Sequence of chain 3.A:
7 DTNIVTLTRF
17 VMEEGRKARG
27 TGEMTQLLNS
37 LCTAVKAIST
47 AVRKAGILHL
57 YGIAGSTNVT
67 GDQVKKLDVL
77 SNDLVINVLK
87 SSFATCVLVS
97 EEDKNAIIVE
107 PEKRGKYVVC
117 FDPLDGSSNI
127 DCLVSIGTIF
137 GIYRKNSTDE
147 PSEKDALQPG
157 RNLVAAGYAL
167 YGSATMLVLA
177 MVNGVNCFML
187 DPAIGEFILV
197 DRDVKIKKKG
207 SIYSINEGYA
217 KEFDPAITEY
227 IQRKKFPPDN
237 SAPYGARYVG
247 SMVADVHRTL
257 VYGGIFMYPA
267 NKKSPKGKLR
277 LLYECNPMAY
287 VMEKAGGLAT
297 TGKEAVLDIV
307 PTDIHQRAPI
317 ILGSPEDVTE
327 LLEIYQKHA

A protein and the small-molecule ligand that binds it are described below.
Small molecule (SMILES): O=P(O)(O)OC[C@H]1O[C@](O)(CO)[C@@H](O)[C@@H]1O

Binding-site contacts:
Ligand atom O2 contacts residue GLY246 of chain 3.A at 3.9 Å.
Ligand atom O3P contacts residue TYR244 of chain 3.A at 2.7 Å (h-bond).
Ligand atom O1 contacts residue LYS274 of chain 3.A at 3.4 Å.
Ligand atom C1 contacts residue ASP121 of chain 3.A at 3.8 Å.
Ligand atom O3 contacts residue MET248 of chain 3.A at 2.8 Å (h-bond).
Ligand atom O1 contacts residue PO41 of chain 3.D at 2.8 Å (h-bond).
Ligand atom P contacts residue ASN212 of chain 3.A at 3.7 Å.
Ligand atom C3 contacts residue ASP121 of chain 3.A at 3.4 Å.
Ligand atom O2 contacts residue PO41 of chain 3.D at 3.3 Å (h-bond).
Ligand atom O3P contacts residue ARG243 of chain 4.A at 3.5 Å (salt-bridge).
Ligand atom P contacts residue TYR264 of chain 3.A at 3.7 Å.
Ligand atom O4 contacts residue MET248 of chain 3.A at 3.1 Å (h-bond).
Ligand atom C2 contacts residue PO41 of chain 3.D at 4.0 Å.
Ligand atom O1P contacts residue TYR215 of chain 3.A at 2.7 Å (h-bond).
Ligand atom C1 contacts residue GLU280 of chain 3.A at 3.5 Å.
Ligand atom O3 contacts residue GLY122 of chain 3.A at 3.6 Å.
Ligand atom C1 contacts residue MG1 of chain 3.F at 3.6 Å.
Ligand atom O2P contacts residue ASN212 of chain 3.A at 3.9 Å.
Ligand atom P contacts residue ARG243 of chain 4.A at 3.9 Å.
Ligand atom C4 contacts residue GLY246 of chain 3.A at 3.2 Å.
Ligand atom O3P contacts residue ASN212 of chain 3.A at 2.9 Å (h-bond).
Ligand atom O3 contacts residue ASP121 of chain 3.A at 2.5 Å (salt-bridge).
Ligand atom O6 contacts residue LYS274 of chain 3.A at 3.1 Å (salt-bridge).
Ligand atom C2 contacts residue LYS274 of chain 3.A at 4.0 Å.
Ligand atom C6 contacts residue TYR244 of chain 3.A at 3.7 Å (hydrophobic).
Ligand atom O2P contacts residue ARG243 of chain 4.A at 2.8 Å (salt-bridge).
Ligand atom O3 contacts residue SER247 of chain 3.A at 3.7 Å.
Ligand atom O1P contacts residue TYR264 of chain 3.A at 2.6 Å (h-bond).
Ligand atom C3 contacts residue MET248 of chain 3.A at 3.5 Å (hydrophobic).
Ligand atom O5 contacts residue LYS274 of chain 3.A at 3.0 Å (salt-bridge).
Ligand atom O4 contacts residue SER247 of chain 3.A at 3.9 Å.
Ligand atom O4 contacts residue GLY246 of chain 3.A at 3.9 Å.
Ligand atom C5 contacts residue GLY246 of chain 3.A at 3.9 Å.
Ligand atom C1 contacts residue LEU275 of chain 3.A at 3.9 Å (hydrophobic).
Ligand atom O3P contacts residue TYR264 of chain 3.A at 3.8 Å.
Ligand atom O6 contacts residue TYR264 of chain 3.A at 3.5 Å.
Ligand atom C6 contacts residue GLY246 of chain 3.A at 3.6 Å.
Ligand atom C4 contacts residue MET248 of chain 3.A at 3.5 Å (hydrophobic).
Ligand atom C1 contacts residue PO41 of chain 3.D at 3.5 Å.
Ligand atom O2 contacts residue GLY122 of chain 3.A at 3.9 Å.

Sequence of chain 4.A:
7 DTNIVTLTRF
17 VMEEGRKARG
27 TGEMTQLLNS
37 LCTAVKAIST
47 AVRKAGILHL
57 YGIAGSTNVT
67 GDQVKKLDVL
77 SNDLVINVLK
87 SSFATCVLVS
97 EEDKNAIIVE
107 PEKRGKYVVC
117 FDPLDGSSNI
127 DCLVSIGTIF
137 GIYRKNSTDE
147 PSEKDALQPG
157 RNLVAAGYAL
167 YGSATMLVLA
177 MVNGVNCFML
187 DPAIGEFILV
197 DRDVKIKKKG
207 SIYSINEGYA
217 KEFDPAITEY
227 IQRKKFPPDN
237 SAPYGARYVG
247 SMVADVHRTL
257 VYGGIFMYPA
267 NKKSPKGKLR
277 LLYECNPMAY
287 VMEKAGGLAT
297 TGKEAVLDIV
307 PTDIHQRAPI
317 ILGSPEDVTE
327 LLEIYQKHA